Sequence of chain 1.A:
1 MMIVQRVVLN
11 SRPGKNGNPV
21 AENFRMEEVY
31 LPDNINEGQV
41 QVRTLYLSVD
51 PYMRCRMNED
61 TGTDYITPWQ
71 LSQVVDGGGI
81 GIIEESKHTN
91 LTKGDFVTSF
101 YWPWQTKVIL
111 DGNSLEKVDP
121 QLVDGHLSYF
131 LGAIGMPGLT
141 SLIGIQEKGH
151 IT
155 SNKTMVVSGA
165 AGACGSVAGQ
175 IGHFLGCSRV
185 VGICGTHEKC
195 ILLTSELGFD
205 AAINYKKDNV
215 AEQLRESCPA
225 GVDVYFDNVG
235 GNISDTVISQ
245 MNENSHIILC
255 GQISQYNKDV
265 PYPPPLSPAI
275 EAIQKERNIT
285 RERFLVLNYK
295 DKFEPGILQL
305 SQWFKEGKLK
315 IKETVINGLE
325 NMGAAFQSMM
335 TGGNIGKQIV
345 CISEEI

Binding-site contacts:
Ligand atom N1 contacts residue LEU291 of chain 1.A at 4.1 Å.
Ligand atom C9 contacts residue LEU291 of chain 1.A at 3.8 Å (hydrophobic).
Ligand atom C6 contacts residue LEU291 of chain 1.A at 4.0 Å (hydrophobic).
Ligand atom C3 contacts residue TYR101 of chain 1.A at 3.5 Å (hydrophobic).
Ligand atom C5 contacts residue LYS294 of chain 1.A at 3.8 Å.
Ligand atom C21 contacts residue LYS294 of chain 1.A at 3.9 Å.
Ligand atom C11 contacts residue LEU291 of chain 1.A at 3.8 Å (hydrophobic).
Ligand atom C15 contacts residue TYR65 of chain 1.A at 4.1 Å (hydrophobic).
Ligand atom C11 contacts residue TYR65 of chain 1.A at 4.2 Å (hydrophobic).
Ligand atom C19 contacts residue TYR101 of chain 1.A at 4.2 Å (hydrophobic).
Ligand atom C8 contacts residue ASN292 of chain 1.A at 3.4 Å.
Ligand atom C4 contacts residue TYR101 of chain 1.A at 4.3 Å (hydrophobic).
Ligand atom N2 contacts residue TYR101 of chain 1.A at 4.2 Å.
Ligand atom C12 contacts residue TYR65 of chain 1.A at 4.4 Å (hydrophobic).
Ligand atom C10 contacts residue TYR65 of chain 1.A at 4.2 Å (hydrophobic).
Ligand atom O5 contacts residue LYS294 of chain 1.A at 2.9 Å (salt-bridge).
Ligand atom C19 contacts residue P1Z1 of chain 1.F at 4.1 Å.
Ligand atom C4 contacts residue LYS294 of chain 1.A at 4.3 Å.
Ligand atom C14 contacts residue PO41 of chain 1.I at 3.6 Å.
Ligand atom C9 contacts residue ASN292 of chain 1.A at 3.4 Å.
Ligand atom C13 contacts residue PO41 of chain 1.I at 3.5 Å.
Ligand atom C18 contacts residue TYR101 of chain 1.A at 3.9 Å (hydrophobic).
Ligand atom C10 contacts residue LEU291 of chain 1.A at 4.0 Å (hydrophobic).
Ligand atom C10 contacts residue LEU289 of chain 1.A at 4.0 Å (hydrophobic).
Ligand atom N2 contacts residue LEU291 of chain 1.A at 4.3 Å.
Ligand atom C13 contacts residue TYR65 of chain 1.A at 3.2 Å (hydrophobic).
Ligand atom O3 contacts residue TYR101 of chain 1.A at 2.7 Å (h-bond).
Ligand atom C14 contacts residue TYR65 of chain 1.A at 3.3 Å (hydrophobic).
Ligand atom C5 contacts residue LEU291 of chain 1.A at 4.0 Å (hydrophobic).
Ligand atom C18 contacts residue LEU291 of chain 1.A at 4.0 Å (hydrophobic).
Ligand atom O3 contacts residue PO41 of chain 1.I at 3.7 Å.
Ligand atom C20 contacts residue PHE100 of chain 1.A at 4.0 Å (hydrophobic).
Ligand atom C8 contacts residue LEU291 of chain 1.A at 3.4 Å (hydrophobic).
Ligand atom C21 contacts residue P1Z1 of chain 1.F at 2.6 Å.
Ligand atom O5 contacts residue LEU291 of chain 1.A at 4.1 Å.
Ligand atom C20 contacts residue P1Z1 of chain 1.F at 3.0 Å.
Ligand atom C7 contacts residue LEU291 of chain 1.A at 3.7 Å (hydrophobic).
Ligand atom C9 contacts residue LEU289 of chain 1.A at 4.0 Å (hydrophobic).
Ligand atom C21 contacts residue LEU291 of chain 1.A at 3.3 Å (hydrophobic).
Ligand atom C13 contacts residue TYR101 of chain 1.A at 4.0 Å (hydrophobic).

The protein below binds the small molecule below.
Small molecule (SMILES): CCCCC1C(=O)N(c2ccccc2)N(c2ccccc2)C1=O